Sequence of chain 27.A:
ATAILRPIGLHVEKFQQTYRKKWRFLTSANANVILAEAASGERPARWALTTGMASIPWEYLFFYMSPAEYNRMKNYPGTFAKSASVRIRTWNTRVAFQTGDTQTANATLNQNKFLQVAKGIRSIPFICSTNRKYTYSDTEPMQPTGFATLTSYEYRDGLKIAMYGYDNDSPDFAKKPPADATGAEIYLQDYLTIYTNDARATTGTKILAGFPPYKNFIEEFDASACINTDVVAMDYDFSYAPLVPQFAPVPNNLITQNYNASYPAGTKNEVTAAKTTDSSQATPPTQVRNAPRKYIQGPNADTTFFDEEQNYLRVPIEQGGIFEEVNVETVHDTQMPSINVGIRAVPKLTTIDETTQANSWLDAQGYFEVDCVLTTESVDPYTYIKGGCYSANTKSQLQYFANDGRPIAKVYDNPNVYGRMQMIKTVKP

The small molecule below binds the protein below.
Small molecule (SMILES): N=c1ccn([C@H]2C[C@H](O[P](=O)(O)OC[C@H]3O[C@@H](n4ccc(=N)[nH]c4=O)C[C@@H]3O[P](=O)(O)OC[C@H]3O[C@@H](n4cnc5c(N)ncnc54)C[C@@H]3O[P](=O)(O)OC[C@H]3O[C@@H](n4cnc5c(N)ncnc54)C[C@@H]3O)[C@@H](CO[P](=O)(O)O[C@H]3C[C@H](n4cnc5c(=O)nc(N)[nH]c54)O[C@@H]3CO[P](=O)(O)O[C@H]3C[C@H](n4cnc5c(=O)nc(N)[nH]c54)O[C@@H]3CO[P](=O)(O)O[C@H]3C[C@H](n4cnc5c(N)ncnc54)O[C@@H]3CO[P](=O)(O)O[C@H]3C[C@H](n4ccc(N)nc4=O)O[C@@H]3COP(=O)=O)O2)c(=O)[nH]1

Binding-site contacts:
Ligand atom N6 contacts residue GLN410 of chain 26.A at 2.7 Å (h-bond).
Ligand atom N2 contacts residue ASP401 of chain 27.A at 2.8 Å (salt-bridge).
Ligand atom C2 contacts residue MET398 of chain 27.A at 2.7 Å (hydrophobic).
Ligand atom OP2 contacts residue VAL492 of chain 26.A at 2.5 Å (h-bond).
Ligand atom C4 contacts residue ASP497 of chain 27.A at 3.1 Å.
Ligand atom N7 contacts residue THR498 of chain 27.A at 3.1 Å.
Ligand atom O2 contacts residue PRO171 of chain 26.A at 3.0 Å (h-bond).
Ligand atom OP1 contacts residue PRO289 of chain 27.A at 3.2 Å.
Ligand atom OP2 contacts residue SER287 of chain 27.A at 2.9 Å.
Ligand atom C2 contacts residue ASP399 of chain 27.A at 3.1 Å.
Ligand atom C6 contacts residue ASN491 of chain 26.A at 3.1 Å.
Ligand atom N1 contacts residue ASP401 of chain 27.A at 2.6 Å (salt-bridge).
Ligand atom O6 contacts residue ASP401 of chain 27.A at 2.7 Å (salt-bridge).
Ligand atom N4 contacts residue ASN491 of chain 26.A at 2.7 Å (h-bond).
Ligand atom O2 contacts residue DG2 of chain 27.B at 2.8 Å (h-bond).
Ligand atom O3' contacts residue LYS178 of chain 26.A at 2.9 Å.
Ligand atom C5 contacts residue ASN491 of chain 26.A at 2.3 Å.
Ligand atom N3 contacts residue ARG170 of chain 26.A at 2.0 Å (salt-bridge).
Ligand atom N6 contacts residue SER555 of chain 26.A at 3.1 Å.
Ligand atom N3 contacts residue DG2 of chain 27.B at 2.9 Å (h-bond).
Ligand atom N7 contacts residue GLN499 of chain 27.A at 2.8 Å (h-bond).
Ligand atom N1 contacts residue PRO545 of chain 26.A at 3.2 Å.
Ligand atom C5 contacts residue ASP497 of chain 27.A at 3.1 Å.
Ligand atom O4' contacts residue THR558 of chain 26.A at 3.1 Å.
Ligand atom O3' contacts residue VAL492 of chain 26.A at 3.2 Å.
Ligand atom OP1 contacts residue PRO501 of chain 27.A at 3.1 Å.
Ligand atom OP2 contacts residue ASN491 of chain 26.A at 2.9 Å.
Ligand atom O3' contacts residue PRO289 of chain 27.A at 3.1 Å.
Ligand atom N4 contacts residue DG2 of chain 27.B at 2.9 Å (h-bond).
Ligand atom N2 contacts residue SER403 of chain 27.A at 3.0 Å (h-bond).
Ligand atom O4' contacts residue GLN499 of chain 27.A at 3.0 Å (h-bond).
Ligand atom N4 contacts residue ARG170 of chain 26.A at 0.6 Å (salt-bridge).
Ligand atom O2 contacts residue THR558 of chain 26.A at 2.7 Å (h-bond).
Ligand atom C2 contacts residue ASP401 of chain 27.A at 3.1 Å.
Ligand atom C4 contacts residue ASN491 of chain 26.A at 2.5 Å.
Ligand atom OP1 contacts residue GLY284 of chain 27.A at 3.0 Å.
Ligand atom C4 contacts residue ARG170 of chain 26.A at 1.2 Å.
Ligand atom N1 contacts residue MET398 of chain 27.A at 3.0 Å.
Ligand atom C5 contacts residue ARG170 of chain 26.A at 2.4 Å.
Ligand atom O2 contacts residue LYS559 of chain 26.A at 2.8 Å (salt-bridge).

Sequence of chain 26.A:
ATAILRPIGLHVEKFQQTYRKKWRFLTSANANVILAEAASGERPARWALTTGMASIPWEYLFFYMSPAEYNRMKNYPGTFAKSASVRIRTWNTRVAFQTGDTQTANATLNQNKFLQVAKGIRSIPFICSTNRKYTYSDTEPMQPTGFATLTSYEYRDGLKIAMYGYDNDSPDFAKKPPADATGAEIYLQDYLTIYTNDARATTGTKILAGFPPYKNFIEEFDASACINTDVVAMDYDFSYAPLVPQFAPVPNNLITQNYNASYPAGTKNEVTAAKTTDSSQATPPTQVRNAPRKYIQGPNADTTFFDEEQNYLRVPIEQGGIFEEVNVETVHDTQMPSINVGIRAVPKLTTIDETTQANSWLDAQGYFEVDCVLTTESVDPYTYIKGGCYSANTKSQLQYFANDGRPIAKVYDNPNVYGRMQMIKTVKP